Binding-site contacts:
Ligand atom O5 contacts residue SER127 of chain 1.A at 4.0 Å.
Ligand atom O4 contacts residue ASP152 of chain 1.A at 4.4 Å.
Ligand atom O3 contacts residue CA1 of chain 1.C at 2.5 Å.
Ligand atom C3 contacts residue GLY154 of chain 1.A at 3.4 Å.
Ligand atom O4 contacts residue GLN126 of chain 1.A at 4.0 Å.
Ligand atom C1 contacts residue SER127 of chain 1.A at 4.4 Å.
Ligand atom C2 contacts residue ASP107 of chain 1.A at 3.8 Å.
Ligand atom C4 contacts residue GLN153 of chain 1.A at 4.0 Å.
Ligand atom C4 contacts residue GLY154 of chain 1.A at 3.9 Å.
Ligand atom C2 contacts residue SER127 of chain 1.A at 4.2 Å.
Ligand atom C4 contacts residue CA1 of chain 1.C at 3.3 Å.
Ligand atom C3 contacts residue GLY155 of chain 1.A at 4.3 Å.
Ligand atom C4 contacts residue GLN126 of chain 1.A at 3.7 Å.
Ligand atom C6 contacts residue GLN153 of chain 1.A at 4.5 Å.
Ligand atom C3 contacts residue CA1 of chain 1.C at 3.4 Å.
Ligand atom O4 contacts residue GLY154 of chain 1.A at 3.1 Å (h-bond).
Ligand atom O4 contacts residue CA1 of chain 1.C at 2.5 Å.
Ligand atom C5 contacts residue SER127 of chain 1.A at 4.3 Å.
Ligand atom C6 contacts residue SER127 of chain 1.A at 4.0 Å.
Ligand atom C6 contacts residue ASP108 of chain 1.A at 3.6 Å.
Ligand atom C4 contacts residue ASP107 of chain 1.A at 3.6 Å.
Ligand atom C6 contacts residue GLN126 of chain 1.A at 3.8 Å.
Ligand atom C3 contacts residue ASP107 of chain 1.A at 3.5 Å.
Ligand atom O6 contacts residue ASN125 of chain 1.A at 4.3 Å.
Ligand atom O4 contacts residue GLN153 of chain 1.A at 3.2 Å (h-bond).
Ligand atom C5 contacts residue GLN153 of chain 1.A at 4.0 Å.
Ligand atom C6 contacts residue ASN125 of chain 1.A at 4.0 Å.
Ligand atom O3 contacts residue GLY155 of chain 1.A at 3.7 Å.
Ligand atom O3 contacts residue GLY154 of chain 1.A at 3.2 Å (h-bond).
Ligand atom C3 contacts residue GLN153 of chain 1.A at 4.4 Å.
Ligand atom C5 contacts residue GLN126 of chain 1.A at 4.4 Å.
Ligand atom C3 contacts residue ASP156 of chain 1.A at 3.9 Å.
Ligand atom O4 contacts residue ASP107 of chain 1.A at 3.3 Å (salt-bridge).
Ligand atom O3 contacts residue ASP107 of chain 1.A at 2.6 Å (salt-bridge).
Ligand atom C5 contacts residue ASP108 of chain 1.A at 4.1 Å.
Ligand atom C4 contacts residue SER127 of chain 1.A at 4.2 Å.
Ligand atom O3 contacts residue ASP156 of chain 1.A at 2.9 Å (salt-bridge).
Ligand atom C4 contacts residue ASP108 of chain 1.A at 3.4 Å.
Ligand atom O4 contacts residue ASP108 of chain 1.A at 2.6 Å (salt-bridge).

The protein below binds the small molecule below.
Small molecule (SMILES): OC[C@H]1O[C@H](O)C[C@@H](O)[C@@H]1O

Sequence of chain 1.A:
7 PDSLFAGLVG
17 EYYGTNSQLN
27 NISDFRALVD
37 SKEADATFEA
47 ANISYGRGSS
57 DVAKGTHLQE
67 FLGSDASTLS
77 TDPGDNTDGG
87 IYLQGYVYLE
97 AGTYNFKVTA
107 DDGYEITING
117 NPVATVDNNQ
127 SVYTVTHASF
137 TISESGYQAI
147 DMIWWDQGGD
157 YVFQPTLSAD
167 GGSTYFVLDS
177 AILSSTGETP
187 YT